Binding-site contacts:
Ligand atom C7 contacts residue ASN857 of chain 1.A at 3.2 Å.
Ligand atom C1 contacts residue ASN857 of chain 1.A at 1.4 Å.
Ligand atom C3 contacts residue ASN857 of chain 1.A at 3.8 Å.
Ligand atom N2 contacts residue ASN857 of chain 1.A at 2.9 Å (h-bond).
Ligand atom O5 contacts residue ASN857 of chain 1.A at 2.4 Å (h-bond).
Ligand atom C2 contacts residue ASN857 of chain 1.A at 2.4 Å.
Ligand atom C5 contacts residue ASN857 of chain 1.A at 3.7 Å.
Ligand atom C8 contacts residue ASN857 of chain 1.A at 4.0 Å.
Ligand atom C4 contacts residue ASN857 of chain 1.A at 4.2 Å.
Ligand atom O7 contacts residue ASN857 of chain 1.A at 3.1 Å (h-bond).

A small-molecule ligand and the protein it binds are described below.
Small molecule (SMILES): CC(=O)N[C@@H]1[C@@H](O)[C@H](O)[C@@H](CO)O[C@H]1O

Sequence of chain 1.A:
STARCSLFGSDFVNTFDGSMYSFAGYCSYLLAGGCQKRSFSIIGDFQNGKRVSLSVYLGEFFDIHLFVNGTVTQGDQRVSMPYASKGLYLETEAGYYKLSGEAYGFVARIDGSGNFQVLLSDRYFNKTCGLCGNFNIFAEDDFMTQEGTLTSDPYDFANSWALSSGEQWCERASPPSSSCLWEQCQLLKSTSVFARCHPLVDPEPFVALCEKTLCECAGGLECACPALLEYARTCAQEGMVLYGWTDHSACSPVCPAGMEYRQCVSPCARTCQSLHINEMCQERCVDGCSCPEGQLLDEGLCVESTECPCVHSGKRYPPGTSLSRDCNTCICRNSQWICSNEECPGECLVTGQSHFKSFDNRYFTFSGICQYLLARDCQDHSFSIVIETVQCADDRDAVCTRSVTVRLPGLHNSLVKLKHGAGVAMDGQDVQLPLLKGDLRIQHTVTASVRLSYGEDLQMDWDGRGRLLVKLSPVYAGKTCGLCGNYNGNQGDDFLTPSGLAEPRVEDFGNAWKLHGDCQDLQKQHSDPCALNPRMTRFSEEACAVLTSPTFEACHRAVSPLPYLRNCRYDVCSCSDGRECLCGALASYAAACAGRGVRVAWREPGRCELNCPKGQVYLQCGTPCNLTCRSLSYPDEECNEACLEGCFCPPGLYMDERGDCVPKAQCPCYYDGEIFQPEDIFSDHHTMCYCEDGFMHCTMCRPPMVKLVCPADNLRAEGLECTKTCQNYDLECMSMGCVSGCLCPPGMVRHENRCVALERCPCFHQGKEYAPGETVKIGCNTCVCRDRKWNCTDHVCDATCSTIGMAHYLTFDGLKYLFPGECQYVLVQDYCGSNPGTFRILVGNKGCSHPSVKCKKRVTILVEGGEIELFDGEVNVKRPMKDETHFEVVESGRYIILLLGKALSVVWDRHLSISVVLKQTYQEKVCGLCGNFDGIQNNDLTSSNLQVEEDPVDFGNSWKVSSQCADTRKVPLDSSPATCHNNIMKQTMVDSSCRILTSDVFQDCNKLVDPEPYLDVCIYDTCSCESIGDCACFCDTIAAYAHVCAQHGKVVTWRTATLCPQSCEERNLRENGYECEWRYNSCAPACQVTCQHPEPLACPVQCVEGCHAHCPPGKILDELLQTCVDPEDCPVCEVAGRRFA